A small-molecule ligand and the protein it binds are described below.
Small molecule (SMILES): CSCC[C@@H](NC(=O)[C@H](CS)NC(=O)CCC[C@H](N)C(=O)O)C(=O)O

Sequence of chain 1.A:
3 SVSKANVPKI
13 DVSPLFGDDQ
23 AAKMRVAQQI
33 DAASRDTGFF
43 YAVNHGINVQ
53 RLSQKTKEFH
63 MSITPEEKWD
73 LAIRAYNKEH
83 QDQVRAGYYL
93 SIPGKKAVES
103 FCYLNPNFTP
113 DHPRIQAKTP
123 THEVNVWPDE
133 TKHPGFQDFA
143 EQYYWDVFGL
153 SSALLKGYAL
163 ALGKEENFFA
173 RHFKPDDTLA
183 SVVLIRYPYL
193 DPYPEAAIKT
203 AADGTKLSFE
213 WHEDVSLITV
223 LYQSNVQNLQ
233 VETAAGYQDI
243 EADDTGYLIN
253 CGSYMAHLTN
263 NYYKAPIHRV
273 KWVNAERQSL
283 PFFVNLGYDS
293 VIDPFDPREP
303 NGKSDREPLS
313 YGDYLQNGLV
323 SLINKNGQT

Binding-site contacts:
Ligand atom O15 contacts residue PRO283 of chain 1.A at 3.8 Å.
Ligand atom C18 contacts residue SER281 of chain 1.A at 3.4 Å.
Ligand atom O23 contacts residue GLN225 of chain 1.A at 3.7 Å.
Ligand atom C12 contacts residue PHE211 of chain 1.A at 3.4 Å (hydrophobic).
Ligand atom C2 contacts residue SER183 of chain 1.A at 3.5 Å.
Ligand atom S13 contacts residue PHE285 of chain 1.A at 3.7 Å.
Ligand atom C6 contacts residue PHE285 of chain 1.A at 3.8 Å (hydrophobic).
Ligand atom C22 contacts residue TYR189 of chain 1.A at 3.5 Å (hydrophobic).
Ligand atom S13 contacts residue ASP216 of chain 1.A at 3.1 Å (salt-bridge).
Ligand atom N1 contacts residue TYR91 of chain 1.A at 2.9 Å (h-bond).
Ligand atom S13 contacts residue HIS214 of chain 1.A at 3.3 Å (h-bond).
Ligand atom O24 contacts residue VAL272 of chain 1.A at 3.6 Å.
Ligand atom O15 contacts residue ILE187 of chain 1.A at 3.8 Å.
Ligand atom O3 contacts residue ARG87 of chain 1.A at 2.8 Å (salt-bridge).
Ligand atom C17 contacts residue SER281 of chain 1.A at 3.7 Å.
Ligand atom C21 contacts residue LEU231 of chain 1.A at 3.5 Å (hydrophobic).
Ligand atom O23 contacts residue TYR189 of chain 1.A at 3.4 Å.
Ligand atom N10 contacts residue PHE285 of chain 1.A at 3.6 Å.
Ligand atom O4 contacts residue ARG87 of chain 1.A at 2.9 Å (salt-bridge).
Ligand atom C2 contacts residue ARG87 of chain 1.A at 3.5 Å.
Ligand atom S13 contacts residue FE1 of chain 1.C at 2.4 Å.
Ligand atom O24 contacts residue TYR189 of chain 1.A at 2.7 Å (h-bond).
Ligand atom C8 contacts residue LEU324 of chain 1.A at 3.8 Å (hydrophobic).
Ligand atom O3 contacts residue SER183 of chain 1.A at 2.7 Å (h-bond).
Ligand atom O15 contacts residue PHE285 of chain 1.A at 3.4 Å.
Ligand atom O4 contacts residue LEU321 of chain 1.A at 3.8 Å.
Ligand atom O23 contacts residue SER281 of chain 1.A at 2.7 Å (h-bond).
Ligand atom C21 contacts residue FE1 of chain 1.C at 3.7 Å.
Ligand atom C7 contacts residue LEU324 of chain 1.A at 3.9 Å (hydrophobic).
Ligand atom C5 contacts residue LEU321 of chain 1.A at 3.9 Å (hydrophobic).
Ligand atom C12 contacts residue FE1 of chain 1.C at 3.4 Å.
Ligand atom C17 contacts residue ILE187 of chain 1.A at 3.5 Å (hydrophobic).
Ligand atom C22 contacts residue SER281 of chain 1.A at 3.6 Å.
Ligand atom S20 contacts residue HIS270 of chain 1.A at 3.7 Å.
Ligand atom C22 contacts residue ILE187 of chain 1.A at 3.8 Å (hydrophobic).
Ligand atom S20 contacts residue HIS214 of chain 1.A at 3.5 Å (h-bond).
Ligand atom C12 contacts residue HIS214 of chain 1.A at 3.2 Å.
Ligand atom S20 contacts residue FE1 of chain 1.C at 2.6 Å.
Ligand atom C21 contacts residue HIS270 of chain 1.A at 3.6 Å.
Ligand atom C19 contacts residue FE1 of chain 1.C at 3.4 Å.